Sequence of chain 1.A:
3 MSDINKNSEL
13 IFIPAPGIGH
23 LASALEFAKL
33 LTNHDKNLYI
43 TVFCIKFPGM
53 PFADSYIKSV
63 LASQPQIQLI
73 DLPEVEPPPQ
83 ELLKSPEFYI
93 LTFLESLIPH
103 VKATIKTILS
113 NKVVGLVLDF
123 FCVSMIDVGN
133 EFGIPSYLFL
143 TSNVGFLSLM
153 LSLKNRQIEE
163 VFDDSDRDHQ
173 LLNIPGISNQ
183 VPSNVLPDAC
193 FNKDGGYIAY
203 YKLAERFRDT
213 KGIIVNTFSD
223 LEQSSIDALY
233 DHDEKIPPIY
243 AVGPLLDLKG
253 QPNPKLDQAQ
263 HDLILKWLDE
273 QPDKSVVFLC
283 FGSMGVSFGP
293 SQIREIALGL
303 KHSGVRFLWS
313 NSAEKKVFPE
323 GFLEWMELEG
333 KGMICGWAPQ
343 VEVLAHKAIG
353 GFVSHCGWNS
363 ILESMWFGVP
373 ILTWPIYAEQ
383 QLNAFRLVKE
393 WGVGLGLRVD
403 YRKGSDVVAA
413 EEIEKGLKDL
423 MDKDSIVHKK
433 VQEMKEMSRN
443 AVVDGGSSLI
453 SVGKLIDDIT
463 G

A protein and the small-molecule ligand that binds it are described below.
Small molecule (SMILES): O=c1ccn([C@@H]2O[C@H](CO[P](=O)(O)O[P](=O)(O)O[C@H]3O[C@H](CO)[C@@H](O)[C@H](O)[C@H]3O)[C@@H](O)[C@H]2O)c(=O)[nH]1

Binding-site contacts:
Ligand atom O3' contacts residue ALA380 of chain 1.A at 3.4 Å.
Ligand atom O4 contacts residue TRP339 of chain 1.A at 3.5 Å.
Ligand atom O2B contacts residue MET286 of chain 1.A at 3.6 Å.
Ligand atom O2B contacts residue SER285 of chain 1.A at 3.4 Å (h-bond).
Ligand atom O1B contacts residue GLY21 of chain 1.A at 3.5 Å.
Ligand atom O5C contacts residue ASN361 of chain 1.A at 3.4 Å.
Ligand atom O2 contacts residue GLN342 of chain 1.A at 3.5 Å.
Ligand atom O2A contacts residue SER362 of chain 1.A at 2.5 Å (h-bond).
Ligand atom O4C contacts residue ILE20 of chain 1.A at 3.5 Å.
Ligand atom C6' contacts residue GLY21 of chain 1.A at 3.2 Å.
Ligand atom O2A contacts residue GLY359 of chain 1.A at 3.3 Å.
Ligand atom C4' contacts residue GLU381 of chain 1.A at 3.4 Å.
Ligand atom O4' contacts residue TRP360 of chain 1.A at 2.9 Å (h-bond).
Ligand atom O2C contacts residue GLU365 of chain 1.A at 2.7 Å (salt-bridge).
Ligand atom O6' contacts residue THR143 of chain 1.A at 3.3 Å (h-bond).
Ligand atom O3' contacts residue GLN382 of chain 1.A at 3.5 Å (h-bond).
Ligand atom O3A contacts residue HIS357 of chain 1.A at 3.4 Å (h-bond).
Ligand atom O4 contacts residue ALA340 of chain 1.A at 2.8 Å (h-bond).
Ligand atom C2 contacts residue GLN342 of chain 1.A at 3.6 Å.
Ligand atom C3C contacts residue GLU365 of chain 1.A at 3.3 Å.
Ligand atom O2 contacts residue ALA340 of chain 1.A at 3.1 Å (h-bond).
Ligand atom C2C contacts residue GLU365 of chain 1.A at 3.2 Å.
Ligand atom O4' contacts residue GLU381 of chain 1.A at 2.6 Å (salt-bridge).
Ligand atom O3C contacts residue GLU365 of chain 1.A at 2.9 Å (salt-bridge).
Ligand atom C2C contacts residue GLN342 of chain 1.A at 3.4 Å.
Ligand atom C2 contacts residue ALA340 of chain 1.A at 3.2 Å (hydrophobic).
Ligand atom C2 contacts residue TRP339 of chain 1.A at 3.4 Å (hydrophobic).
Ligand atom N3 contacts residue ALA340 of chain 1.A at 2.6 Å (h-bond).
Ligand atom C3' contacts residue GLU381 of chain 1.A at 3.4 Å.
Ligand atom O2' contacts residue GLN382 of chain 1.A at 2.7 Å (h-bond).
Ligand atom O2C contacts residue GLN342 of chain 1.A at 3.2 Å.
Ligand atom O1A contacts residue TRP360 of chain 1.A at 3.4 Å (h-bond).
Ligand atom O2' contacts residue ALA380 of chain 1.A at 3.5 Å.
Ligand atom O2B contacts residue TYR379 of chain 1.A at 3.3 Å (h-bond).
Ligand atom O3' contacts residue GLU381 of chain 1.A at 2.4 Å (salt-bridge).
Ligand atom O2A contacts residue HIS357 of chain 1.A at 3.5 Å.
Ligand atom O1A contacts residue ASN361 of chain 1.A at 3.1 Å (h-bond).
Ligand atom O2' contacts residue TYR379 of chain 1.A at 2.8 Å.
Ligand atom O2B contacts residue HIS357 of chain 1.A at 3.4 Å (h-bond).
Ligand atom N3 contacts residue TRP339 of chain 1.A at 3.3 Å.